Sequence of chain 1.A:
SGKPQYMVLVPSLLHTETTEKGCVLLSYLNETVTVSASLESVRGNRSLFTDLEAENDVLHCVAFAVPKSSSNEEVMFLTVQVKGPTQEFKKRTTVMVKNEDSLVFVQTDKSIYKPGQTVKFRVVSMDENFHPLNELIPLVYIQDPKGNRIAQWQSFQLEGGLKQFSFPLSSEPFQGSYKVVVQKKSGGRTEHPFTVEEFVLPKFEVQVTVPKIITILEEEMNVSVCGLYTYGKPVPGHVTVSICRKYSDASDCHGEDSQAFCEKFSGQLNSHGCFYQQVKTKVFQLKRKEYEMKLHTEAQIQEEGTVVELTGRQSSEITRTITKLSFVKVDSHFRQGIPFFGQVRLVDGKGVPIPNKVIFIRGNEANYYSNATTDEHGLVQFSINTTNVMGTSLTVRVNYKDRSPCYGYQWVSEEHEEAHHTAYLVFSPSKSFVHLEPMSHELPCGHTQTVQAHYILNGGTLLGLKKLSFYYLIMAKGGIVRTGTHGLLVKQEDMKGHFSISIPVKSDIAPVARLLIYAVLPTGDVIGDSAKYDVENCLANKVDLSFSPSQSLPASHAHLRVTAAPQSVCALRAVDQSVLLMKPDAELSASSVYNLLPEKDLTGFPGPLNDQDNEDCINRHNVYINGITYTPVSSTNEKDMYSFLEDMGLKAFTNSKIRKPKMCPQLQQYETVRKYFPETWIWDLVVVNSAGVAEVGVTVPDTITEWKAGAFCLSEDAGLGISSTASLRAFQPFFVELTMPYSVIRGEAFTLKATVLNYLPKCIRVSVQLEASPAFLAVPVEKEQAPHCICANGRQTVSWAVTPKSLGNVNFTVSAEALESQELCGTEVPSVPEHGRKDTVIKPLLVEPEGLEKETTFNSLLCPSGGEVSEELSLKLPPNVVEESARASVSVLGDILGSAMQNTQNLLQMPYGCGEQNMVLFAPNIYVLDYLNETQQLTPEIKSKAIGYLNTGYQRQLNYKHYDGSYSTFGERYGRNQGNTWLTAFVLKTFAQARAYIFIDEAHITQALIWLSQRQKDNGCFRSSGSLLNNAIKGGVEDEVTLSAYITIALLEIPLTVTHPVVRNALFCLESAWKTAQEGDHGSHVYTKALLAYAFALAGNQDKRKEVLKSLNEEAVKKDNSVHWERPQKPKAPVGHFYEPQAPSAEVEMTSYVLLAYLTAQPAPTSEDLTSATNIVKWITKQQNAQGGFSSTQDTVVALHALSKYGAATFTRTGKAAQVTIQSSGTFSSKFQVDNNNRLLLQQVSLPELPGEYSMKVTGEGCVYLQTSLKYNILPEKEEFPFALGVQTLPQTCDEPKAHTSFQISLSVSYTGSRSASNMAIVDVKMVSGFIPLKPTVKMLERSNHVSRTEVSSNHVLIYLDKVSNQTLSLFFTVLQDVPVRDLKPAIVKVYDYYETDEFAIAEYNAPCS

Binding-site contacts:
Ligand atom C2 contacts residue ASN396 of chain 1.A at 2.5 Å.
Ligand atom C8 contacts residue ASN396 of chain 1.A at 3.7 Å.
Ligand atom C7 contacts residue ASN396 of chain 1.A at 3.7 Å.
Ligand atom C7 contacts residue TYR394 of chain 1.A at 4.4 Å (hydrophobic).
Ligand atom C4 contacts residue ASN396 of chain 1.A at 4.2 Å.
Ligand atom C1 contacts residue ASN396 of chain 1.A at 1.5 Å.
Ligand atom C5 contacts residue ASN396 of chain 1.A at 3.7 Å.
Ligand atom N2 contacts residue ASN396 of chain 1.A at 3.0 Å (h-bond).
Ligand atom O5 contacts residue ASN396 of chain 1.A at 2.4 Å (h-bond).
Ligand atom C3 contacts residue ASN396 of chain 1.A at 3.9 Å.
Ligand atom C8 contacts residue TYR394 of chain 1.A at 3.6 Å (hydrophobic).

This small molecule binds to this protein.
Small molecule (SMILES): CC(=O)N[C@@H]1[C@@H](O)[C@H](O)[C@@H](CO)O[C@H]1O